Binding-site contacts:
Ligand atom C15 contacts residue ILE88 of chain 1.D at 4.0 Å (hydrophobic).
Ligand atom C9 contacts residue PHE197 of chain 1.D at 3.5 Å (hydrophobic).
Ligand atom C7 contacts residue ALA290 of chain 1.D at 3.5 Å (hydrophobic).
Ligand atom C18 contacts residue GLY289 of chain 1.D at 3.9 Å.
Ligand atom C8 contacts residue GLY289 of chain 1.D at 3.9 Å.
Ligand atom C7 contacts residue GLY289 of chain 1.D at 3.8 Å.
Ligand atom C6 contacts residue ALA290 of chain 1.D at 3.9 Å (hydrophobic).
Ligand atom C1 contacts residue LEU469 of chain 1.D at 4.0 Å (hydrophobic).
Ligand atom C12 contacts residue PHE231 of chain 1.D at 3.9 Å (hydrophobic).
Ligand atom C15 contacts residue SER89 of chain 1.D at 3.2 Å.
Ligand atom C3 contacts residue ALA290 of chain 1.D at 3.7 Å (hydrophobic).
Ligand atom C19 contacts residue GLY289 of chain 1.D at 3.5 Å.
Ligand atom C15 contacts residue LEU285 of chain 1.D at 3.3 Å (hydrophobic).
Ligand atom C12 contacts residue PHE197 of chain 1.D at 3.8 Å (hydrophobic).
Ligand atom C8 contacts residue ASP293 of chain 1.D at 3.9 Å.
Ligand atom C18 contacts residue PHE197 of chain 1.D at 3.6 Å (hydrophobic).
Ligand atom C10 contacts residue GLY289 of chain 1.D at 3.6 Å.
Ligand atom C5 contacts residue LEU469 of chain 1.D at 3.2 Å (hydrophobic).
Ligand atom C10 contacts residue PHE197 of chain 1.D at 3.5 Å (hydrophobic).
Ligand atom O1 contacts residue PHE197 of chain 1.D at 3.6 Å.
Ligand atom O2 contacts residue PHE197 of chain 1.D at 3.6 Å.
Ligand atom C16 contacts residue ILE88 of chain 1.D at 3.7 Å (hydrophobic).
Ligand atom O2 contacts residue ASP293 of chain 1.D at 3.7 Å.
Ligand atom C16 contacts residue ASP286 of chain 1.D at 3.7 Å.
Ligand atom O1 contacts residue GLY289 of chain 1.D at 3.8 Å.
Ligand atom C5 contacts residue THR294 of chain 1.D at 3.7 Å.
Ligand atom C14 contacts residue LEU285 of chain 1.D at 3.5 Å (hydrophobic).
Ligand atom C19 contacts residue PHE197 of chain 1.D at 3.4 Å (hydrophobic).
Ligand atom O2 contacts residue PHE292 of chain 1.D at 3.7 Å.
Ligand atom C1 contacts residue ALA290 of chain 1.D at 3.7 Å (hydrophobic).
Ligand atom C13 contacts residue PHE197 of chain 1.D at 3.8 Å (hydrophobic).
Ligand atom O1 contacts residue ALA290 of chain 1.D at 3.6 Å.
Ligand atom C6 contacts residue LEU469 of chain 1.D at 3.3 Å (hydrophobic).
Ligand atom C2 contacts residue ALA290 of chain 1.D at 3.7 Å (hydrophobic).
Ligand atom C7 contacts residue PHE197 of chain 1.D at 3.6 Å (hydrophobic).
Ligand atom C8 contacts residue PHE197 of chain 1.D at 3.6 Å (hydrophobic).
Ligand atom C4 contacts residue LEU469 of chain 1.D at 3.9 Å (hydrophobic).
Ligand atom C16 contacts residue SER89 of chain 1.D at 3.3 Å.
Ligand atom C14 contacts residue ASN228 of chain 1.D at 3.8 Å.
Ligand atom C11 contacts residue PHE197 of chain 1.D at 3.5 Å (hydrophobic).

Sequence of chain 1.D:
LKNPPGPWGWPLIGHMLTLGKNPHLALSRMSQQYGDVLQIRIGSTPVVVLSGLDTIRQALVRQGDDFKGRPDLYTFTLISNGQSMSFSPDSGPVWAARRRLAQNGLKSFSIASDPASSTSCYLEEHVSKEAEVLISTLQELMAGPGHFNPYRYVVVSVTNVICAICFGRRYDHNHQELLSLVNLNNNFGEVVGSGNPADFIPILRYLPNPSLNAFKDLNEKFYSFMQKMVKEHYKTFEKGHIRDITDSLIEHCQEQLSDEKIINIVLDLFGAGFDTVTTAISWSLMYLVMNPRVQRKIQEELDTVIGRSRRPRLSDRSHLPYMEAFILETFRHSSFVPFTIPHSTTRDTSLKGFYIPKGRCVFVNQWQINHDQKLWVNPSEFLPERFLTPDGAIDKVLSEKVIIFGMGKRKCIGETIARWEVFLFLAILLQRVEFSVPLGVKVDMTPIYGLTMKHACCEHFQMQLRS

A protein and the small-molecule ligand that binds it are described below.
Small molecule (SMILES): O=c1cc(-c2ccccc2)oc2c1ccc1ccccc12